This small molecule binds to this protein.
Small molecule (SMILES): CC(=O)N[C@@H]1[C@@H](O)[C@H](O)[C@@H](CO)O[C@H]1O

Sequence of chain 1.P:
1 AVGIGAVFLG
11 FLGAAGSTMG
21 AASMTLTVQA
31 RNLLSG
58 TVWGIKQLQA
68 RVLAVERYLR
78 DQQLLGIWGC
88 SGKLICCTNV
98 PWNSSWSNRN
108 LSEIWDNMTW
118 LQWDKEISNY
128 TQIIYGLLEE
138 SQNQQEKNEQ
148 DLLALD

Binding-site contacts:
Ligand atom C8 contacts residue ASN126 of chain 1.P at 4.5 Å.
Ligand atom C2 contacts residue ASN126 of chain 1.P at 2.6 Å.
Ligand atom N2 contacts residue ASN126 of chain 1.P at 3.2 Å (h-bond).
Ligand atom C7 contacts residue TYR127 of chain 1.P at 4.0 Å (hydrophobic).
Ligand atom C8 contacts residue GLU123 of chain 1.P at 3.4 Å.
Ligand atom O5 contacts residue ASN126 of chain 1.P at 2.2 Å (h-bond).
Ligand atom C7 contacts residue ASN126 of chain 1.P at 4.2 Å.
Ligand atom C5 contacts residue ASN126 of chain 1.P at 3.6 Å.
Ligand atom C8 contacts residue TYR127 of chain 1.P at 3.6 Å (hydrophobic).
Ligand atom C3 contacts residue ASN126 of chain 1.P at 3.9 Å.
Ligand atom C4 contacts residue ASN126 of chain 1.P at 4.2 Å.
Ligand atom C1 contacts residue ASN126 of chain 1.P at 1.4 Å.
Ligand atom O7 contacts residue TYR127 of chain 1.P at 4.2 Å.